Binding-site contacts:
Ligand atom N2 contacts residue ASN118 of chain 1.A at 2.8 Å (h-bond).
Ligand atom C5 contacts residue ASN118 of chain 1.A at 3.8 Å.
Ligand atom C1 contacts residue ASN118 of chain 1.A at 1.4 Å.
Ligand atom C8 contacts residue GLY121 of chain 1.A at 3.7 Å.
Ligand atom N2 contacts residue THR120 of chain 1.A at 3.8 Å.
Ligand atom C3 contacts residue ASN118 of chain 1.A at 3.8 Å.
Ligand atom C2 contacts residue ASN118 of chain 1.A at 2.5 Å.
Ligand atom C7 contacts residue ASN118 of chain 1.A at 3.2 Å.
Ligand atom O6 contacts residue ASN118 of chain 1.A at 4.1 Å.
Ligand atom O7 contacts residue THR120 of chain 1.A at 2.7 Å (h-bond).
Ligand atom C8 contacts residue THR120 of chain 1.A at 3.2 Å.
Ligand atom O5 contacts residue ASN118 of chain 1.A at 2.5 Å (h-bond).
Ligand atom O7 contacts residue ASN118 of chain 1.A at 3.2 Å (h-bond).
Ligand atom C7 contacts residue THR120 of chain 1.A at 2.9 Å.
Ligand atom C4 contacts residue ASN118 of chain 1.A at 4.3 Å.
Ligand atom C7 contacts residue GLY121 of chain 1.A at 4.5 Å.
Ligand atom C8 contacts residue ASN118 of chain 1.A at 4.3 Å.
Ligand atom C1 contacts residue THR120 of chain 1.A at 4.2 Å.
Ligand atom C2 contacts residue THR120 of chain 1.A at 4.4 Å.
Ligand atom C6 contacts residue ASN118 of chain 1.A at 4.5 Å.

Sequence of chain 1.A:
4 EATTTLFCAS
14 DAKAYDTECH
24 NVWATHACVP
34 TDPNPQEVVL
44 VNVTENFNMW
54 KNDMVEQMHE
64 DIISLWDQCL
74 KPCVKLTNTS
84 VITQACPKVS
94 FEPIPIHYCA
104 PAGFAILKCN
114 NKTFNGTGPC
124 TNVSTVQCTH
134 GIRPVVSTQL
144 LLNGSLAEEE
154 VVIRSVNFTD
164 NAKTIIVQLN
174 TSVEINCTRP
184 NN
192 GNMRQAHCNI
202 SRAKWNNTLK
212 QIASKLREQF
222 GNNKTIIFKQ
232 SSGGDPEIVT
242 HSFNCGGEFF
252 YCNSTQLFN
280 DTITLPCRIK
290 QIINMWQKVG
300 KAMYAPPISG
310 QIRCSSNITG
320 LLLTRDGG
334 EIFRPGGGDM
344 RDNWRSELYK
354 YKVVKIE

This small molecule binds to this protein.
Small molecule (SMILES): CC(=O)N[C@@H]1[C@@H](O)[C@H](O)[C@@H](CO)O[C@H]1O